Sequence of chain 35.C:
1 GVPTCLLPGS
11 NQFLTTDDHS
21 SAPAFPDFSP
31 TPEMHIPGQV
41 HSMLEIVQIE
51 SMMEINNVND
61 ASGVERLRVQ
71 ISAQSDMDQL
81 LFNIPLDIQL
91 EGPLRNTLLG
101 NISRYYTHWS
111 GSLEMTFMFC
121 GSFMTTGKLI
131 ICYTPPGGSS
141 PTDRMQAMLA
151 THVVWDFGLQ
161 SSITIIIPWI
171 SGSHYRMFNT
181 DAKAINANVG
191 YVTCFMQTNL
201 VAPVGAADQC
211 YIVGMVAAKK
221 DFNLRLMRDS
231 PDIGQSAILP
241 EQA

This small molecule binds to this protein.
Small molecule (SMILES): Cc1cc(CCCOc2c(C)cc(-c3noc(C(F)(F)F)n3)cc2C)on1

Sequence of chain 33.A:
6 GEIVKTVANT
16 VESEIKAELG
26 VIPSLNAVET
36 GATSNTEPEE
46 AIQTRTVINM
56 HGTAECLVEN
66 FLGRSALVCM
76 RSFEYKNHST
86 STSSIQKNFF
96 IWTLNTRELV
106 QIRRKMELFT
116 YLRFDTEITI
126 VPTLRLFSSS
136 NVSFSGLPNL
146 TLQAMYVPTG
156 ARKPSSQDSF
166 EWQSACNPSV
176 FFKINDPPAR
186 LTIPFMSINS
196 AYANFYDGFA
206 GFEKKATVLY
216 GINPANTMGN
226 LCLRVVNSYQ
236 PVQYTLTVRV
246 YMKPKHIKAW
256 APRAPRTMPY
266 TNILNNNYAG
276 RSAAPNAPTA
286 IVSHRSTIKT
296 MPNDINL

Sequence of chain 33.C:
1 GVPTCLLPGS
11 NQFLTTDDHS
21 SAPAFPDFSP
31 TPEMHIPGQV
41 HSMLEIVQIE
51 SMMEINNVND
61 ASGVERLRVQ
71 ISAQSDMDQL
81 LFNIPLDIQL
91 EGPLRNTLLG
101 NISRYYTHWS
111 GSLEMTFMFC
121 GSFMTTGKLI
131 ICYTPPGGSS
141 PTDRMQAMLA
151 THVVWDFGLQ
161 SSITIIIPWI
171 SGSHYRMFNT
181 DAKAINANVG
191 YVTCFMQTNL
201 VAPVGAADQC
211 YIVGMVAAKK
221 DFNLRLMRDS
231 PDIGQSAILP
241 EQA

Binding-site contacts:
Ligand atom CM2 contacts residue MET191 of chain 33.A at 3.4 Å (hydrophobic).
Ligand atom N2 contacts residue PHE119 of chain 33.A at 3.5 Å.
Ligand atom O1B contacts residue LEU99 of chain 33.A at 3.6 Å.
Ligand atom F3 contacts residue PRO173 of chain 33.A at 2.6 Å.
Ligand atom C3C contacts residue THR121 of chain 33.A at 3.7 Å.
Ligand atom F2 contacts residue SER174 of chain 33.A at 3.7 Å.
Ligand atom C3B contacts residue ILE188 of chain 33.A at 3.5 Å (hydrophobic).
Ligand atom CM6 contacts residue ILE123 of chain 33.A at 3.8 Å (hydrophobic).
Ligand atom O1A contacts residue LEU226 of chain 33.A at 3.6 Å.
Ligand atom C3A contacts residue LEU226 of chain 33.A at 3.8 Å (hydrophobic).
Ligand atom C6B contacts residue ILE123 of chain 33.A at 3.8 Å (hydrophobic).
Ligand atom CM4 contacts residue ALA149 of chain 33.A at 3.6 Å (hydrophobic).
Ligand atom CM6 contacts residue TRP97 of chain 33.A at 3.6 Å (hydrophobic).
Ligand atom F2 contacts residue ALA149 of chain 33.A at 2.5 Å.
Ligand atom CM2 contacts residue ILE188 of chain 33.A at 3.6 Å (hydrophobic).
Ligand atom C3 contacts residue THR101 of chain 33.A at 3.8 Å.
Ligand atom N3A contacts residue TYR151 of chain 33.A at 3.6 Å.
Ligand atom F3 contacts residue MET150 of chain 33.A at 3.8 Å.
Ligand atom F3 contacts residue ALA149 of chain 33.A at 3.6 Å.
Ligand atom C5B contacts residue ILE123 of chain 33.A at 3.7 Å (hydrophobic).
Ligand atom C6B contacts residue LEU99 of chain 33.A at 3.9 Å (hydrophobic).
Ligand atom C2A contacts residue LEU226 of chain 33.A at 3.8 Å (hydrophobic).
Ligand atom CM4 contacts residue PRO173 of chain 33.A at 3.7 Å (hydrophobic).
Ligand atom C1B contacts residue LEU99 of chain 33.A at 3.6 Å (hydrophobic).
Ligand atom O1A contacts residue LEU186 of chain 33.A at 3.7 Å.
Ligand atom F2 contacts residue VAL175 of chain 33.A at 3.2 Å.
Ligand atom F3 contacts residue SER174 of chain 33.A at 3.8 Å.
Ligand atom CM2 contacts residue LEU99 of chain 33.A at 3.3 Å (hydrophobic).
Ligand atom N2 contacts residue TYR197 of chain 33.A at 3.4 Å.
Ligand atom CM4 contacts residue LEU186 of chain 33.A at 3.8 Å (hydrophobic).
Ligand atom C4 contacts residue THR101 of chain 33.A at 3.8 Å.
Ligand atom C2B contacts residue LEU99 of chain 33.A at 3.4 Å (hydrophobic).
Ligand atom C2B contacts residue ILE188 of chain 33.A at 3.7 Å (hydrophobic).
Ligand atom O1 contacts residue PHE119 of chain 33.A at 3.5 Å.
Ligand atom O1 contacts residue TYR197 of chain 33.A at 3.3 Å.
Ligand atom F1 contacts residue LEU186 of chain 33.A at 3.1 Å.
Ligand atom C3A contacts residue LEU186 of chain 33.A at 3.8 Å (hydrophobic).
Ligand atom CM3 contacts residue THR101 of chain 33.A at 3.8 Å.
Ligand atom F3 contacts residue TYR151 of chain 33.A at 2.9 Å.
Ligand atom N1A contacts residue LEU226 of chain 33.A at 3.6 Å.